Binding-site contacts:
Ligand atom C5 contacts residue LMA1 of chain 1.FA at 4.5 Å.
Ligand atom C3 contacts residue LMA1 of chain 1.FA at 3.9 Å.
Ligand atom C4 contacts residue LMA1 of chain 1.FA at 4.4 Å.
Ligand atom O3 contacts residue LMA1 of chain 1.FA at 3.6 Å.
Ligand atom C31 contacts residue LMA1 of chain 1.FA at 4.5 Å.
Ligand atom C13 contacts residue LMA1 of chain 1.FA at 3.5 Å.

The protein below binds the small molecule below.
Small molecule (SMILES): CC(=O)C(=O)N[C@@H]1/C=C(C)/C=C/[C@@H](O)C/C=C(C)/C=C/[C@@H](O)C[C@H]2OC(=O)[C@]1(C)C(=O)[C@@H]2C